Sequence of chain 1.B:
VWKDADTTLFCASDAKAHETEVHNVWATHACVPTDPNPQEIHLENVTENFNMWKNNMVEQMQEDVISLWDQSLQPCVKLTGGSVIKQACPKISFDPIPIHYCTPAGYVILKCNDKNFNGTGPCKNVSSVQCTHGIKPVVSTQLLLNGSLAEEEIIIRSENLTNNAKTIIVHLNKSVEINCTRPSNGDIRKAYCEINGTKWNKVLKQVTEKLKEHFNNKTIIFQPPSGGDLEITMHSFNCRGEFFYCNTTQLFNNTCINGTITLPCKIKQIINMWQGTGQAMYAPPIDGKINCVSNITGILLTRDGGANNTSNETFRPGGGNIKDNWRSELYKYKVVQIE

Binding-site contacts:
Ligand atom O5 contacts residue ASN163 of chain 1.B at 3.5 Å (h-bond).
Ligand atom C6 contacts residue ASN163 of chain 1.B at 4.1 Å.
Ligand atom C5 contacts residue ASN160 of chain 1.B at 3.6 Å.
Ligand atom C6 contacts residue THR162 of chain 1.B at 3.5 Å.
Ligand atom C1 contacts residue ASN163 of chain 1.B at 4.2 Å.
Ligand atom C3 contacts residue ASN160 of chain 1.B at 3.9 Å.
Ligand atom O6 contacts residue ASN163 of chain 1.B at 4.0 Å.
Ligand atom N2 contacts residue ASN160 of chain 1.B at 3.0 Å (h-bond).
Ligand atom C1 contacts residue THR162 of chain 1.B at 4.0 Å.
Ligand atom C2 contacts residue ASN160 of chain 1.B at 2.5 Å.
Ligand atom C7 contacts residue ASN160 of chain 1.B at 3.5 Å.
Ligand atom C5 contacts residue THR162 of chain 1.B at 3.5 Å.
Ligand atom O7 contacts residue ASN160 of chain 1.B at 3.6 Å (h-bond).
Ligand atom O5 contacts residue ASN160 of chain 1.B at 2.3 Å (h-bond).
Ligand atom C5 contacts residue ASN163 of chain 1.B at 4.2 Å.
Ligand atom C1 contacts residue ASN160 of chain 1.B at 1.5 Å.
Ligand atom C4 contacts residue ASN160 of chain 1.B at 4.2 Å.
Ligand atom O5 contacts residue THR162 of chain 1.B at 3.8 Å.

The small molecule below binds the protein below.
Small molecule (SMILES): CC(=O)N[C@@H]1[C@@H](O)[C@H](O)[C@@H](CO)O[C@H]1O